Binding-site contacts:
Ligand atom C5 contacts residue ASN492 of chain 1.A at 3.6 Å.
Ligand atom C1 contacts residue SER494 of chain 1.A at 3.7 Å.
Ligand atom C2 contacts residue ASN492 of chain 1.A at 2.5 Å.
Ligand atom C7 contacts residue SER494 of chain 1.A at 3.4 Å.
Ligand atom C4 contacts residue ASN492 of chain 1.A at 4.2 Å.
Ligand atom C1 contacts residue ASN492 of chain 1.A at 1.4 Å.
Ligand atom N2 contacts residue ASN492 of chain 1.A at 2.9 Å (h-bond).
Ligand atom C8 contacts residue ASN492 of chain 1.A at 4.0 Å.
Ligand atom C3 contacts residue ASN492 of chain 1.A at 3.8 Å.
Ligand atom N2 contacts residue SER494 of chain 1.A at 2.8 Å (h-bond).
Ligand atom C2 contacts residue SER494 of chain 1.A at 3.7 Å.
Ligand atom C7 contacts residue ASN492 of chain 1.A at 3.3 Å.
Ligand atom C8 contacts residue SER494 of chain 1.A at 3.2 Å.
Ligand atom O7 contacts residue ASN492 of chain 1.A at 3.4 Å (h-bond).
Ligand atom O5 contacts residue ASN492 of chain 1.A at 2.3 Å (h-bond).
Ligand atom C8 contacts residue GLY493 of chain 1.A at 4.3 Å.
Ligand atom C3 contacts residue SER494 of chain 1.A at 4.1 Å.

This small molecule binds to this protein.
Small molecule (SMILES): CC(=O)N[C@@H]1[C@@H](O)[C@H](O)[C@@H](CO)O[C@H]1O

Sequence of chain 1.A:
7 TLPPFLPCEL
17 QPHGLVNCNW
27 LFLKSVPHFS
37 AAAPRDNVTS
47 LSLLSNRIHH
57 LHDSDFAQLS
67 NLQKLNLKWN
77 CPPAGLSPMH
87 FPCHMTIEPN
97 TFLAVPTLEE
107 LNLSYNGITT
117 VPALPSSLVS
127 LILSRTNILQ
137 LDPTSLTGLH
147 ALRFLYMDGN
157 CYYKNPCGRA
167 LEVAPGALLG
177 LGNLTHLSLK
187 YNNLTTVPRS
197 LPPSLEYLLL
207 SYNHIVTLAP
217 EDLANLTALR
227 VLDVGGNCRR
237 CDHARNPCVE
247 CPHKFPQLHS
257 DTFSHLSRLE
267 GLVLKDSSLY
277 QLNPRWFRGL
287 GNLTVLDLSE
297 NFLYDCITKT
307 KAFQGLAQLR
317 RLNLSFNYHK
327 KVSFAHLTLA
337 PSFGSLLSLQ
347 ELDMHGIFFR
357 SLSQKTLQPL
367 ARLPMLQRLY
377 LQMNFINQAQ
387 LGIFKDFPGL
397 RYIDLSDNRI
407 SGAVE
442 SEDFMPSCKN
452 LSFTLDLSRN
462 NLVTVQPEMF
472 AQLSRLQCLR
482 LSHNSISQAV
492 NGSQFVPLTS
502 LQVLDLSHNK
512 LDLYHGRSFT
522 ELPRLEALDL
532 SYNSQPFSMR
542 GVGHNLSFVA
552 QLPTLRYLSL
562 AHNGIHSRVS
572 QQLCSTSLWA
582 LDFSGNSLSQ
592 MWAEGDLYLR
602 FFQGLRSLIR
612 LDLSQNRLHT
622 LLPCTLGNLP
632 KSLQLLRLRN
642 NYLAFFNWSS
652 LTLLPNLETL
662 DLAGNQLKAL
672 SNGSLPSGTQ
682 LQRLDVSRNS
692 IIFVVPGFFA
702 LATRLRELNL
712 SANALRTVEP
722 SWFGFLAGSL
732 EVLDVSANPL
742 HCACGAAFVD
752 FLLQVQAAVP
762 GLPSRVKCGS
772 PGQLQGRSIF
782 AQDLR